Binding-site contacts:
Ligand atom O2 contacts residue GLN89 of chain 1.A at 3.0 Å (h-bond).
Ligand atom CD2 contacts residue GLN28 of chain 1.A at 3.6 Å.
Ligand atom C21 contacts residue GLY50 of chain 1.A at 3.6 Å.
Ligand atom CD1 contacts residue THR248 of chain 1.A at 3.3 Å.
Ligand atom CH3 contacts residue GLY27 of chain 1.A at 3.7 Å.
Ligand atom N contacts residue GLY27 of chain 1.A at 3.7 Å.
Ligand atom C31 contacts residue ILE142 of chain 1.A at 3.5 Å (hydrophobic).
Ligand atom CA3 contacts residue ASP244 of chain 1.A at 3.7 Å.
Ligand atom C41 contacts residue VAL85 of chain 1.A at 3.6 Å (hydrophobic).
Ligand atom CE contacts residue GLN89 of chain 1.A at 3.3 Å.
Ligand atom C4 contacts residue GLY50 of chain 1.A at 3.6 Å.
Ligand atom CD1 contacts residue GLY27 of chain 1.A at 3.4 Å.
Ligand atom CH3 contacts residue THR248 of chain 1.A at 3.2 Å.
Ligand atom O4 contacts residue THR88 of chain 1.A at 3.1 Å (h-bond).
Ligand atom O1 contacts residue GLY246 of chain 1.A at 3.4 Å (h-bond).
Ligand atom CA3 contacts residue GLY50 of chain 1.A at 3.5 Å.
Ligand atom CD21 contacts residue GLN89 of chain 1.A at 3.3 Å.
Ligand atom SD contacts residue ARG251 of chain 1.A at 3.7 Å.
Ligand atom CD1 contacts residue GLN28 of chain 1.A at 3.4 Å.
Ligand atom CB1 contacts residue THR88 of chain 1.A at 3.7 Å.
Ligand atom C11 contacts residue TYR214 of chain 1.A at 3.7 Å (hydrophobic).
Ligand atom CD21 contacts residue TYR87 of chain 1.A at 3.7 Å (hydrophobic).
Ligand atom CD1 contacts residue GLY29 of chain 1.A at 3.4 Å.
Ligand atom O3 contacts residue GLY246 of chain 1.A at 3.5 Å.
Ligand atom N contacts residue THR248 of chain 1.A at 2.9 Å (h-bond).
Ligand atom C contacts residue THR248 of chain 1.A at 3.5 Å.
Ligand atom C41 contacts residue PRO86 of chain 1.A at 3.6 Å (hydrophobic).
Ligand atom CM contacts residue ASP244 of chain 1.A at 3.2 Å.
Ligand atom O1 contacts residue THR248 of chain 1.A at 3.0 Å (h-bond).
Ligand atom O1 contacts residue THR247 of chain 1.A at 3.2 Å.
Ligand atom O4 contacts residue TYR87 of chain 1.A at 3.2 Å.
Ligand atom O3 contacts residue ASP48 of chain 1.A at 2.5 Å (salt-bridge).
Ligand atom CD2 contacts residue LEU46 of chain 1.A at 3.7 Å (hydrophobic).
Ligand atom C3 contacts residue ASP48 of chain 1.A at 3.7 Å.
Ligand atom CG contacts residue GLY246 of chain 1.A at 3.4 Å.
Ligand atom C3 contacts residue ASP244 of chain 1.A at 3.5 Å.
Ligand atom O3 contacts residue ASP244 of chain 1.A at 2.7 Å (salt-bridge).
Ligand atom N2 contacts residue GLY246 of chain 1.A at 3.3 Å (h-bond).
Ligand atom O2 contacts residue THR88 of chain 1.A at 3.4 Å.
Ligand atom N3 contacts residue GLY50 of chain 1.A at 2.8 Å (h-bond).

Sequence of chain 1.A:
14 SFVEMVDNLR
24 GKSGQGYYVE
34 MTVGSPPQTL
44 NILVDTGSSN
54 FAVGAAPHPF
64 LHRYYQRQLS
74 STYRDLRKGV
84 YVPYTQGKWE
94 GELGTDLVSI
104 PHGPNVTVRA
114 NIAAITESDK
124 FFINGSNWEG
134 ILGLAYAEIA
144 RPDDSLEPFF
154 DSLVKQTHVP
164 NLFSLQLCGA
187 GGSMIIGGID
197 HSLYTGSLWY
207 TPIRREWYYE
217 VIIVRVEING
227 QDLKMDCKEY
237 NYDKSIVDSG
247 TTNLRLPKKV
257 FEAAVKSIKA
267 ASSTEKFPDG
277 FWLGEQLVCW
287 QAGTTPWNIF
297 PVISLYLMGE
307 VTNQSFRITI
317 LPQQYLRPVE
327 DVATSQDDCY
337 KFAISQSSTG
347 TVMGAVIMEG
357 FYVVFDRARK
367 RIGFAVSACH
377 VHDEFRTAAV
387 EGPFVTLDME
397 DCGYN

A protein and the small-molecule ligand that binds it are described below.
Small molecule (SMILES): CCCCNC(=O)[C@H](C)C[C@H](O)[C@H](CC(C)C)NC(=O)[C@H](CCSC)NC(=O)[C@H](CC(C)C)NC(C)=O